Sequence of chain 2.G:
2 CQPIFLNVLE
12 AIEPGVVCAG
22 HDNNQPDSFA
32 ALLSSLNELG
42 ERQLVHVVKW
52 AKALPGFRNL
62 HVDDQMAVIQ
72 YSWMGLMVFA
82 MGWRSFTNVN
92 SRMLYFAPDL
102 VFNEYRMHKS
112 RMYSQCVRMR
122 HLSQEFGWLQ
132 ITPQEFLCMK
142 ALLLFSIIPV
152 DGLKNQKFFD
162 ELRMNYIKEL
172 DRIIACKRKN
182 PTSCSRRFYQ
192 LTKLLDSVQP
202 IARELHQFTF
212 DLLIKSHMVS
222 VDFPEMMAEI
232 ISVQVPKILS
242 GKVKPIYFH

Binding-site contacts:
Ligand atom CE contacts residue ALA176 of chain 2.G at 3.4 Å (hydrophobic).
Ligand atom CN contacts residue PRO182 of chain 2.G at 3.7 Å (hydrophobic).
Ligand atom N contacts residue PRO182 of chain 2.G at 3.8 Å.
Ligand atom O1 contacts residue PRO182 of chain 2.G at 3.8 Å.
Ligand atom O1 contacts residue CYS185 of chain 2.G at 3.8 Å.
Ligand atom CA contacts residue PRO182 of chain 2.G at 4.2 Å (hydrophobic).
Ligand atom O1 contacts residue ARG179 of chain 2.G at 3.3 Å (salt-bridge).
Ligand atom OG contacts residue ASP172 of chain 2.G at 4.2 Å.
Ligand atom CN contacts residue ASN181 of chain 2.G at 4.1 Å.
Ligand atom N contacts residue ZN1 of chain 2.GA at 3.2 Å.
Ligand atom CE contacts residue CYS185 of chain 2.G at 3.4 Å (hydrophobic).
Ligand atom O contacts residue ALA176 of chain 2.G at 4.0 Å.
Ligand atom CA contacts residue CYS2 of chain 2.G at 4.1 Å (hydrophobic).
Ligand atom CN contacts residue ZN1 of chain 2.GA at 3.0 Å.
Ligand atom SD contacts residue CYS185 of chain 2.G at 3.8 Å.
Ligand atom CN contacts residue LYS180 of chain 2.G at 3.9 Å.
Ligand atom N contacts residue ZN1 of chain 2.GA at 3.8 Å.
Ligand atom CB contacts residue ZN1 of chain 2.GA at 2.3 Å.
Ligand atom O1 contacts residue ASN181 of chain 2.G at 3.6 Å (h-bond).
Ligand atom CE contacts residue ZN1 of chain 2.GA at 2.7 Å.
Ligand atom O1 contacts residue ZN1 of chain 2.GA at 2.5 Å.
Ligand atom CA contacts residue ZN1 of chain 2.GA at 3.0 Å.
Ligand atom O1 contacts residue LYS180 of chain 2.G at 3.9 Å.
Ligand atom C contacts residue CYS2 of chain 2.G at 3.2 Å (hydrophobic).
Ligand atom CB contacts residue CYS185 of chain 2.G at 4.4 Å (hydrophobic).
Ligand atom CN contacts residue ARG179 of chain 2.G at 4.1 Å.
Ligand atom O contacts residue CYS2 of chain 2.G at 3.0 Å (h-bond).
Ligand atom CE contacts residue ASP172 of chain 2.G at 3.5 Å.
Ligand atom C contacts residue CYS2 of chain 2.G at 4.3 Å (hydrophobic).
Ligand atom CB contacts residue PRO182 of chain 2.G at 3.5 Å (hydrophobic).
Ligand atom C contacts residue ZN1 of chain 2.GA at 3.9 Å.
Ligand atom CG contacts residue ZN1 of chain 2.GA at 3.2 Å.
Ligand atom SD contacts residue ASP172 of chain 2.G at 3.6 Å.
Ligand atom OG contacts residue ALA176 of chain 2.G at 4.4 Å.
Ligand atom SD contacts residue ZN1 of chain 2.GA at 3.3 Å.
Ligand atom N contacts residue CYS2 of chain 2.G at 3.8 Å.
Ligand atom CG contacts residue PRO182 of chain 2.G at 4.4 Å (hydrophobic).

A protein and the small-molecule ligand that binds it are described below.
Small molecule (SMILES): CSCC[C@H](NC=O)C(=O)N[C@@H](CO)C(=O)N[C@H](C=O)CC(=O)O